Sequence of chain 1.B:
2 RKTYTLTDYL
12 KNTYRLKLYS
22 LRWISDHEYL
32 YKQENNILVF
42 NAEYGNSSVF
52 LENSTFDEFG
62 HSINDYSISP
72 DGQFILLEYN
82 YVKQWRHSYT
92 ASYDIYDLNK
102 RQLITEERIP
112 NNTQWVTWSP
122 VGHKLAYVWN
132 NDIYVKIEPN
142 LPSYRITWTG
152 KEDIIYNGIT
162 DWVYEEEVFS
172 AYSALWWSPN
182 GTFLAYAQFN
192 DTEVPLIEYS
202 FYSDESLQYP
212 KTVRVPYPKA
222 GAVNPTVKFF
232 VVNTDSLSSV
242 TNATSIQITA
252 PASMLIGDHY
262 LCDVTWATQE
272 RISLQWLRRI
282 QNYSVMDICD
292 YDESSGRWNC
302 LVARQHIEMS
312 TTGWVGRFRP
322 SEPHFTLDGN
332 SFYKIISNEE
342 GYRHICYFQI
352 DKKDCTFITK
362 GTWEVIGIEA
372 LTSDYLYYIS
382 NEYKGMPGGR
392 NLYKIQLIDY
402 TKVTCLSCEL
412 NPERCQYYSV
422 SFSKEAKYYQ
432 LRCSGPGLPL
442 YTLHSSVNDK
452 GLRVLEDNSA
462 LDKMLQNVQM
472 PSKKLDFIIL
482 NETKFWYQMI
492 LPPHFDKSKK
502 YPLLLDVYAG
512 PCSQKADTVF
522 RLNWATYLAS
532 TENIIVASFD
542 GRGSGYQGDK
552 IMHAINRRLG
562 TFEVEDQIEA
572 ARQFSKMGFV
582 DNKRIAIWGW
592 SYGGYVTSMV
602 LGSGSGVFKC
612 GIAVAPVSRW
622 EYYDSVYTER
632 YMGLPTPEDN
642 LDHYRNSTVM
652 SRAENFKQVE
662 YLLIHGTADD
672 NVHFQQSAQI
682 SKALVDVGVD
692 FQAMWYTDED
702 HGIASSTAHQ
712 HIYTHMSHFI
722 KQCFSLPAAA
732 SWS

Binding-site contacts:
Ligand atom C6 contacts residue GLN270 of chain 1.B at 4.0 Å.
Ligand atom O6 contacts residue GLN270 of chain 1.B at 3.7 Å.
Ligand atom O5 contacts residue THR183 of chain 1.B at 3.6 Å (h-bond).
Ligand atom C7 contacts residue ASN181 of chain 1.B at 3.7 Å.
Ligand atom C4 contacts residue ASN181 of chain 1.B at 4.2 Å.
Ligand atom C5 contacts residue ASN181 of chain 1.B at 3.6 Å.
Ligand atom O7 contacts residue ASN181 of chain 1.B at 4.2 Å.
Ligand atom C6 contacts residue THR183 of chain 1.B at 4.4 Å.
Ligand atom C1 contacts residue ASN181 of chain 1.B at 1.4 Å.
Ligand atom O6 contacts residue GLU271 of chain 1.B at 2.7 Å (salt-bridge).
Ligand atom C2 contacts residue THR183 of chain 1.B at 4.3 Å.
Ligand atom C5 contacts residue THR183 of chain 1.B at 3.5 Å.
Ligand atom C3 contacts residue THR183 of chain 1.B at 4.2 Å.
Ligand atom O5 contacts residue ASN181 of chain 1.B at 2.4 Å (h-bond).
Ligand atom C1 contacts residue THR183 of chain 1.B at 3.3 Å.
Ligand atom N2 contacts residue ASN181 of chain 1.B at 2.8 Å (h-bond).
Ligand atom C5 contacts residue GLN270 of chain 1.B at 4.5 Å.
Ligand atom C1 contacts residue GLN270 of chain 1.B at 4.4 Å.
Ligand atom C2 contacts residue ASN181 of chain 1.B at 2.4 Å.
Ligand atom O5 contacts residue GLN270 of chain 1.B at 3.6 Å.
Ligand atom C3 contacts residue ASN181 of chain 1.B at 3.7 Å.
Ligand atom C4 contacts residue THR183 of chain 1.B at 4.4 Å.
Ligand atom C6 contacts residue GLU271 of chain 1.B at 3.4 Å.

The protein below binds the small molecule below.
Small molecule (SMILES): CC(=O)N[C@@H]1[C@@H](O)[C@H](O)[C@@H](CO)O[C@H]1O